Sequence of chain 2.B:
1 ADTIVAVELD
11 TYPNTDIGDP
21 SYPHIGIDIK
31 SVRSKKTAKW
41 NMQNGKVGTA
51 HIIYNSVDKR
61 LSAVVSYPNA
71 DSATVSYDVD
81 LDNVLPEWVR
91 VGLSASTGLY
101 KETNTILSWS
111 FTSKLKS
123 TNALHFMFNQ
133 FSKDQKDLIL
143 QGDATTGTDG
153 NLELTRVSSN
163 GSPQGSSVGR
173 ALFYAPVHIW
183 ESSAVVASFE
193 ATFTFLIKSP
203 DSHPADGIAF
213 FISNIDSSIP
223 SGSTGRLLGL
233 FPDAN

Binding-site contacts:
Ligand atom OP2 contacts residue SQ01 of chain 2.L at 2.4 Å (h-bond).
Ligand atom N1 contacts residue SQ01 of chain 2.L at 4.0 Å.
Ligand atom P contacts residue SQ01 of chain 2.L at 1.6 Å.
Ligand atom C5' contacts residue SQ01 of chain 2.L at 3.0 Å.
Ligand atom C4' contacts residue SQ01 of chain 2.L at 4.2 Å.
Ligand atom O2 contacts residue TYR100 of chain 2.B at 4.5 Å.
Ligand atom C6 contacts residue SQ01 of chain 2.L at 3.6 Å.
Ligand atom C4 contacts residue SQ01 of chain 2.L at 3.2 Å.
Ligand atom O4' contacts residue SQ01 of chain 2.L at 3.5 Å.
Ligand atom C5' contacts residue TYR100 of chain 2.B at 3.8 Å (hydrophobic).
Ligand atom N4 contacts residue SQ01 of chain 2.L at 3.3 Å (h-bond).
Ligand atom O5' contacts residue SQ01 of chain 2.L at 2.6 Å (h-bond).
Ligand atom C2 contacts residue SQ01 of chain 2.L at 3.6 Å.
Ligand atom C4' contacts residue TYR100 of chain 2.B at 3.4 Å (hydrophobic).
Ligand atom O2 contacts residue SQ01 of chain 2.L at 4.2 Å.
Ligand atom C5 contacts residue SQ01 of chain 2.L at 3.7 Å.
Ligand atom N3 contacts residue SQ01 of chain 2.L at 3.2 Å.
Ligand atom O4' contacts residue TYR100 of chain 2.B at 3.0 Å (h-bond).
Ligand atom C1' contacts residue SQ01 of chain 2.L at 4.3 Å.
Ligand atom OP1 contacts residue SQ01 of chain 2.L at 2.5 Å (h-bond).
Ligand atom C1' contacts residue TYR100 of chain 2.B at 4.1 Å (hydrophobic).

This small molecule binds to this protein.
Small molecule (SMILES): Nc1ccn([C@H]2C[C@H](O[P](=O)(O)OC[C@H]3O[C@@H](n4cnc5c(=O)nc(N)[nH]c54)C[C@@H]3O[P](=O)(O)OC[C@H]3O[C@@H](n4ccc(N)nc4=O)C[C@@H]3O[P](=O)(O)OC[C@H]3O[C@@H](n4cnc5c(=O)nc(N)[nH]c54)C[C@@H]3O)[C@@H](COP(=O)=O)O2)c(=O)n1